Sequence of chain 54.B:
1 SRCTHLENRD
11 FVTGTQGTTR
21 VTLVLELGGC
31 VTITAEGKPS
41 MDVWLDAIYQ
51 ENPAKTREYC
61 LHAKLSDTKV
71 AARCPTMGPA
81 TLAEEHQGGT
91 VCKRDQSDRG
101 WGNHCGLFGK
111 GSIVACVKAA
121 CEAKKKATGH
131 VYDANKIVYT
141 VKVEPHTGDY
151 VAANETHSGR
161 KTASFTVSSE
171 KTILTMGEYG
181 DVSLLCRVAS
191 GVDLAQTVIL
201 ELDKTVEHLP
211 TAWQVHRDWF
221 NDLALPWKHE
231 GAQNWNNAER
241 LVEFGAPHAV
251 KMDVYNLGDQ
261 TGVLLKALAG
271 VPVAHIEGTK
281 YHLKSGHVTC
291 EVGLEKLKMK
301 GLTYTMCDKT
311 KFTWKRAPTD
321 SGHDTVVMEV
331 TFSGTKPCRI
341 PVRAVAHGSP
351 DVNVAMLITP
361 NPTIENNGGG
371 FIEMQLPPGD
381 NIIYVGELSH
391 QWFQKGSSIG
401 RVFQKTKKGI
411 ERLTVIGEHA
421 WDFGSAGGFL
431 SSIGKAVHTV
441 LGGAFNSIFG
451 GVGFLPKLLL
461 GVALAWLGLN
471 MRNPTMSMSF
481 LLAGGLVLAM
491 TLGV

Binding-site contacts:
Ligand atom O5 contacts residue ASN154 of chain 54.A at 2.3 Å (h-bond).
Ligand atom C4 contacts residue ASN154 of chain 54.A at 4.2 Å.
Ligand atom C1 contacts residue ASN154 of chain 54.A at 1.4 Å.
Ligand atom C5 contacts residue HIS104 of chain 54.B at 3.2 Å.
Ligand atom C4 contacts residue HIS104 of chain 54.B at 4.5 Å.
Ligand atom C5 contacts residue ASN154 of chain 54.A at 3.6 Å.
Ligand atom C3 contacts residue ASN154 of chain 54.A at 3.8 Å.
Ligand atom C8 contacts residue ASN154 of chain 54.A at 3.7 Å.
Ligand atom C1 contacts residue HIS104 of chain 54.B at 3.7 Å.
Ligand atom C6 contacts residue HIS104 of chain 54.B at 3.5 Å.
Ligand atom O7 contacts residue ASN154 of chain 54.A at 3.4 Å (h-bond).
Ligand atom C8 contacts residue HIS104 of chain 54.B at 4.5 Å.
Ligand atom C7 contacts residue ASN154 of chain 54.A at 3.4 Å.
Ligand atom C6 contacts residue VAL250 of chain 54.B at 4.3 Å (hydrophobic).
Ligand atom C2 contacts residue ASN154 of chain 54.A at 2.4 Å.
Ligand atom N2 contacts residue ASN154 of chain 54.A at 2.9 Å (h-bond).
Ligand atom O5 contacts residue HIS104 of chain 54.B at 3.1 Å.

The protein below binds the small molecule below.
Small molecule (SMILES): CC(=O)N[C@H]1[C@H](O[C@H]2[C@H](O)[C@@H](NC(C)=O)CO[C@@H]2CO[C@@H]2O[C@@H](C)[C@@H](O)[C@@H](O)[C@@H]2O)O[C@H](CO)[C@@H](O)[C@@H]1O

Sequence of chain 54.A:
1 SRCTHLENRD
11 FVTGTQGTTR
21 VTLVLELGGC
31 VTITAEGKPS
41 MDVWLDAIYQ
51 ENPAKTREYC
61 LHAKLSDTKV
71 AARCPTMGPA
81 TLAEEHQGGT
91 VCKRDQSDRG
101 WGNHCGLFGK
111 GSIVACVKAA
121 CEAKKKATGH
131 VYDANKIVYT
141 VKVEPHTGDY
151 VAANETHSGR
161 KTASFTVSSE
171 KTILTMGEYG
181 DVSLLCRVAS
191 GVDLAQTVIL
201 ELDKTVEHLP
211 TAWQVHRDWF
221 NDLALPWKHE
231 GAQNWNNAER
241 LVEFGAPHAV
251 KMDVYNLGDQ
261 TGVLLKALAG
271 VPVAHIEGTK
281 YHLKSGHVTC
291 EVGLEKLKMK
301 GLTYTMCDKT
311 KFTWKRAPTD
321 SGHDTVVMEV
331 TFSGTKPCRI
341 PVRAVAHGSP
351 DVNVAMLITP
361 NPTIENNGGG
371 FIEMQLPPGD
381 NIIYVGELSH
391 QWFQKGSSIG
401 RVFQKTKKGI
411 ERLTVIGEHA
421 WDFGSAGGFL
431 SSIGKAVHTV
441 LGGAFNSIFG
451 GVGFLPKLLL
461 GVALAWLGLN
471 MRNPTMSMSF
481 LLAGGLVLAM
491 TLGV